This protein binds this small molecule.
Small molecule (SMILES): O=C(O)CCCCCC(=O)N1CCc2ccc([N+](=O)[O-])cc21

Sequence of chain 1.A:
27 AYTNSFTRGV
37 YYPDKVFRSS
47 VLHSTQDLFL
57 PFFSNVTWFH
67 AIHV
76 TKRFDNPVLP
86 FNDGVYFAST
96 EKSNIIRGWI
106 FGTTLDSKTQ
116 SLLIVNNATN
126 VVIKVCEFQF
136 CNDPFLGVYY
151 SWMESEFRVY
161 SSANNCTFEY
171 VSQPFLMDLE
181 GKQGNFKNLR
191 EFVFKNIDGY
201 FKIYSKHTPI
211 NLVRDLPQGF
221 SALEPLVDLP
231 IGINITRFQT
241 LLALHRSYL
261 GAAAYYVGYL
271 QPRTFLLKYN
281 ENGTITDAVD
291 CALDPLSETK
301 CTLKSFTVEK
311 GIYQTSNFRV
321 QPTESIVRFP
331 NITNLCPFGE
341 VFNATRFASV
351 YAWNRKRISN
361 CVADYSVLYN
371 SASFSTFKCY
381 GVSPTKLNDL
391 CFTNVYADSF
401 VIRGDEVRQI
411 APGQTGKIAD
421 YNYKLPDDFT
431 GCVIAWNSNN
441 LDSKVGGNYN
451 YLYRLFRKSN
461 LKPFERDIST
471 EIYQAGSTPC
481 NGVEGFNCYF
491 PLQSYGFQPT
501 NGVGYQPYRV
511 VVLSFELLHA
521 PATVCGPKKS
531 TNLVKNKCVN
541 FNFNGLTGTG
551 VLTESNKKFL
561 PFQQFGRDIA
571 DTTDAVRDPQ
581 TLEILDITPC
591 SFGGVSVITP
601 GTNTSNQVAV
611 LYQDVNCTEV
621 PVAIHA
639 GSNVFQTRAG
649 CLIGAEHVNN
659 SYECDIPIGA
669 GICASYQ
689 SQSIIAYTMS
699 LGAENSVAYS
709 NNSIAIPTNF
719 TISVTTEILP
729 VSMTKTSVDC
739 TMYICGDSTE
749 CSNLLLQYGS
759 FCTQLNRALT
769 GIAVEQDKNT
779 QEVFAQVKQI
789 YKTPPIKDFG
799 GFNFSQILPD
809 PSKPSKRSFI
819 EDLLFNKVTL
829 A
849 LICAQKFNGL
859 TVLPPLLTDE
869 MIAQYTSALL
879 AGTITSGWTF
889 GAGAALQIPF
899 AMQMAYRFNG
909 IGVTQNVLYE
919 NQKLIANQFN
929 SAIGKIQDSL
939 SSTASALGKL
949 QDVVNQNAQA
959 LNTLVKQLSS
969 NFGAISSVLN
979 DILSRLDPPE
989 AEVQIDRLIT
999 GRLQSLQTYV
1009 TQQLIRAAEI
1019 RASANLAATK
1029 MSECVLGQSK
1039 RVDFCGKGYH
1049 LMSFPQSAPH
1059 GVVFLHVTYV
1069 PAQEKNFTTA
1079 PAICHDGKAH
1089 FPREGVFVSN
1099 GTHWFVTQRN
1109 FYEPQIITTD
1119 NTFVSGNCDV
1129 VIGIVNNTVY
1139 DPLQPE

Binding-site contacts:
Ligand atom C14 contacts residue PHE338 of chain 1.A at 4.4 Å (hydrophobic).
Ligand atom O3 contacts residue LEU387 of chain 1.A at 3.9 Å.
Ligand atom C8 contacts residue PHE515 of chain 1.A at 4.2 Å (hydrophobic).
Ligand atom C9 contacts residue PHE392 of chain 1.A at 3.5 Å (hydrophobic).
Ligand atom C11 contacts residue ILE358 of chain 1.A at 4.3 Å (hydrophobic).
Ligand atom C13 contacts residue LEU513 of chain 1.A at 4.0 Å (hydrophobic).
Ligand atom O5 contacts residue PHE342 of chain 1.A at 4.1 Å.
Ligand atom O2 contacts residue TYR365 of chain 1.A at 4.2 Å.
Ligand atom C5 contacts residue TYR365 of chain 1.A at 4.4 Å (hydrophobic).
Ligand atom C14 contacts residue LEU513 of chain 1.A at 3.9 Å (hydrophobic).
Ligand atom C12 contacts residue VAL395 of chain 1.A at 4.3 Å (hydrophobic).
Ligand atom O5 contacts residue LEU513 of chain 1.A at 4.0 Å.
Ligand atom C11 contacts residue VAL524 of chain 1.A at 4.1 Å (hydrophobic).
Ligand atom O1 contacts residue PHE377 of chain 1.A at 4.2 Å.
Ligand atom O4 contacts residue PHE338 of chain 1.A at 3.8 Å.
Ligand atom C8 contacts residue PHE392 of chain 1.A at 3.8 Å (hydrophobic).
Ligand atom O4 contacts residue PRO337 of chain 1.A at 4.2 Å.
Ligand atom O2 contacts residue TYR369 of chain 1.A at 4.5 Å.
Ligand atom C10 contacts residue VAL395 of chain 1.A at 4.4 Å (hydrophobic).
Ligand atom O5 contacts residue PHE338 of chain 1.A at 4.5 Å.
Ligand atom C12 contacts residue ILE358 of chain 1.A at 3.9 Å (hydrophobic).
Ligand atom C4 contacts residue TYR365 of chain 1.A at 4.3 Å (hydrophobic).
Ligand atom O4 contacts residue CYS336 of chain 1.A at 3.9 Å.
Ligand atom C2 contacts residue TYR365 of chain 1.A at 3.8 Å (hydrophobic).
Ligand atom C11 contacts residue VAL395 of chain 1.A at 3.9 Å (hydrophobic).
Ligand atom C12 contacts residue LEU513 of chain 1.A at 4.5 Å (hydrophobic).
Ligand atom C6 contacts residue LEU513 of chain 1.A at 4.2 Å (hydrophobic).
Ligand atom C15 contacts residue LEU513 of chain 1.A at 4.3 Å (hydrophobic).
Ligand atom C10 contacts residue ALA363 of chain 1.A at 4.4 Å (hydrophobic).
Ligand atom N2 contacts residue PHE338 of chain 1.A at 4.1 Å.
Ligand atom O1 contacts residue PHE374 of chain 1.A at 3.3 Å.
Ligand atom N2 contacts residue LEU513 of chain 1.A at 4.5 Å.
Ligand atom C3 contacts residue PHE377 of chain 1.A at 3.8 Å (hydrophobic).
Ligand atom C1 contacts residue PHE377 of chain 1.A at 4.3 Å (hydrophobic).
Ligand atom C1 contacts residue PHE374 of chain 1.A at 4.1 Å (hydrophobic).